Binding-site contacts:
Ligand atom CH2 contacts residue PHE88 of chain 2.A at 3.6 Å (hydrophobic).
Ligand atom CZ3 contacts residue PHE88 of chain 2.A at 3.9 Å (hydrophobic).
Ligand atom CG contacts residue CYS7 of chain 1.A at 3.8 Å (hydrophobic).
Ligand atom CE3 contacts residue PHE10 of chain 1.A at 3.7 Å (hydrophobic).
Ligand atom CB contacts residue ARG93 of chain 2.A at 3.9 Å.
Ligand atom CB contacts residue EDO1 of chain 1.J at 3.7 Å.
Ligand atom NE1 contacts residue THR119 of chain 2.A at 2.4 Å (h-bond).
Ligand atom CE2 contacts residue THR119 of chain 2.A at 3.0 Å.
Ligand atom O contacts residue ILE8 of chain 1.A at 3.6 Å.
Ligand atom C contacts residue PHE10 of chain 1.A at 3.7 Å (hydrophobic).
Ligand atom NE1 contacts residue PHE10 of chain 1.A at 3.4 Å.
Ligand atom O contacts residue GLN9 of chain 1.A at 2.9 Å (h-bond).
Ligand atom C contacts residue GLN9 of chain 1.A at 3.5 Å.
Ligand atom CZ3 contacts residue PHE10 of chain 1.A at 3.9 Å (hydrophobic).
Ligand atom CZ2 contacts residue THR119 of chain 2.A at 3.6 Å.
Ligand atom CA contacts residue PHE10 of chain 1.A at 3.8 Å (hydrophobic).
Ligand atom C contacts residue EDO1 of chain 1.J at 3.6 Å.
Ligand atom N contacts residue EDO1 of chain 1.J at 3.7 Å.
Ligand atom CG2 contacts residue GLN9 of chain 1.A at 3.8 Å.
Ligand atom CA contacts residue GLN9 of chain 1.A at 3.3 Å.
Ligand atom N contacts residue GLN9 of chain 1.A at 2.9 Å (h-bond).
Ligand atom CD contacts residue CYS7 of chain 1.A at 3.4 Å (hydrophobic).
Ligand atom CE2 contacts residue PHE10 of chain 1.A at 3.4 Å (hydrophobic).
Ligand atom CG contacts residue ARG93 of chain 2.A at 3.8 Å.
Ligand atom CD1 contacts residue PHE10 of chain 1.A at 3.7 Å (hydrophobic).
Ligand atom CE3 contacts residue GLN9 of chain 1.A at 3.7 Å.
Ligand atom C contacts residue EDO1 of chain 1.J at 3.8 Å.
Ligand atom CD2 contacts residue THR119 of chain 2.A at 3.9 Å.
Ligand atom O contacts residue GLN9 of chain 1.A at 3.9 Å.
Ligand atom O contacts residue PHE10 of chain 1.A at 3.3 Å.
Ligand atom O contacts residue EDO1 of chain 1.J at 3.6 Å.
Ligand atom O contacts residue THR11 of chain 1.A at 3.1 Å (h-bond).
Ligand atom CG1 contacts residue THR11 of chain 1.A at 3.8 Å.
Ligand atom CE3 contacts residue ILE8 of chain 1.A at 3.6 Å (hydrophobic).
Ligand atom CD1 contacts residue THR119 of chain 2.A at 3.1 Å.
Ligand atom CB contacts residue GLN9 of chain 1.A at 3.7 Å.
Ligand atom CD1 contacts residue EDO1 of chain 1.J at 3.8 Å.
Ligand atom CD2 contacts residue PHE10 of chain 1.A at 3.7 Å (hydrophobic).
Ligand atom CG contacts residue PHE10 of chain 1.A at 3.9 Å (hydrophobic).
Ligand atom CA contacts residue EDO1 of chain 1.J at 3.9 Å.

Sequence of chain 1.A:
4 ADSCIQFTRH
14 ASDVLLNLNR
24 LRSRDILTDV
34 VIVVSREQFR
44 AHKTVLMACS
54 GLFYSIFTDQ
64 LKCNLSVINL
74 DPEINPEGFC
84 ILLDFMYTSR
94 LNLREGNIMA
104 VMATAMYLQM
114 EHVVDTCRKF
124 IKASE

Sequence of chain 2.A:
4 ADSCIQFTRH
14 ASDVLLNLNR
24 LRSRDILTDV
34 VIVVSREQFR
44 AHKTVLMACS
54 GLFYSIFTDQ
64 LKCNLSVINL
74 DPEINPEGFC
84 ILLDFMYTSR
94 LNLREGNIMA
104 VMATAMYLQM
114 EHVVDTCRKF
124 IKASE

A protein and the small-molecule ligand that binds it are described below.
Small molecule (SMILES): CC[C@H](C)[C@H](NC(=O)[C@@H](NC(=O)[C@H](CC1=c2ccccc2=NC1)NC(C)=O)C(C)C)C(=O)N1CCC[C@H]1C(N)=O